A small-molecule ligand and the protein it binds are described below.
Small molecule (SMILES): Nc1ncnc2c1ncn2[C@@H]1O[C@H](CO[P](=O)(O)O[P](=O)(O)NP(=O)(O)O)[C@@H](O)[C@H]1O

Binding-site contacts:
Ligand atom N1 contacts residue VAL67 of chain 2.F at 2.7 Å (h-bond).
Ligand atom O3A contacts residue GLY66 of chain 2.F at 3.1 Å.
Ligand atom N3 contacts residue ALA398 of chain 2.F at 3.5 Å.
Ligand atom C2 contacts residue GLY66 of chain 2.F at 3.3 Å.
Ligand atom N1 contacts residue GLY68 of chain 2.F at 3.3 Å (h-bond).
Ligand atom C2 contacts residue LEU341 of chain 2.F at 3.6 Å (hydrophobic).
Ligand atom O3G contacts residue GLU327 of chain 1.E at 3.2 Å (salt-bridge).
Ligand atom O2B contacts residue VAL67 of chain 2.F at 3.4 Å (h-bond).
Ligand atom O2G contacts residue ASP262 of chain 2.F at 2.7 Å (salt-bridge).
Ligand atom O2G contacts residue SER313 of chain 2.F at 3.5 Å (h-bond).
Ligand atom O1G contacts residue THR65 of chain 2.F at 3.5 Å.
Ligand atom O1A contacts residue GLY68 of chain 2.F at 3.0 Å.
Ligand atom O2A contacts residue THR70 of chain 2.F at 3.1 Å.
Ligand atom O2B contacts residue LYS69 of chain 2.F at 2.9 Å (salt-bridge).
Ligand atom O4' contacts residue ALA398 of chain 2.F at 3.2 Å.
Ligand atom N7 contacts residue ILE24 of chain 2.F at 3.5 Å (h-bond).
Ligand atom O1A contacts residue GLU71 of chain 2.F at 3.4 Å (salt-bridge).
Ligand atom O3A contacts residue ARG399 of chain 2.F at 3.6 Å (salt-bridge).
Ligand atom N3B contacts residue ARG399 of chain 2.F at 3.2 Å (salt-bridge).
Ligand atom N7 contacts residue HIS22 of chain 2.F at 3.5 Å (h-bond).
Ligand atom C5 contacts residue ILE349 of chain 2.F at 3.6 Å (hydrophobic).
Ligand atom O3G contacts residue ASP262 of chain 2.F at 2.6 Å (salt-bridge).
Ligand atom C2 contacts residue VAL67 of chain 2.F at 2.9 Å (hydrophobic).
Ligand atom N1 contacts residue LEU341 of chain 2.F at 3.6 Å.
Ligand atom O1A contacts residue LYS69 of chain 2.F at 3.4 Å (salt-bridge).
Ligand atom C2' contacts residue GLU71 of chain 2.F at 3.2 Å.
Ligand atom C5' contacts residue GLY66 of chain 2.F at 3.7 Å.
Ligand atom C2 contacts residue GLY68 of chain 2.F at 2.9 Å.
Ligand atom O2B contacts residue THR65 of chain 2.F at 3.3 Å.
Ligand atom PB contacts residue GLY66 of chain 2.F at 3.4 Å.
Ligand atom O2B contacts residue GLY66 of chain 2.F at 2.7 Å (h-bond).
Ligand atom N3B contacts residue THR70 of chain 2.F at 3.4 Å (h-bond).
Ligand atom O1B contacts residue LYS69 of chain 2.F at 3.0 Å (salt-bridge).
Ligand atom O1G contacts residue GLU327 of chain 1.E at 3.6 Å.
Ligand atom O1B contacts residue THR70 of chain 2.F at 2.7 Å (h-bond).
Ligand atom N6 contacts residue ILE23 of chain 2.F at 3.2 Å.
Ligand atom O2G contacts residue THR70 of chain 2.F at 3.2 Å (h-bond).
Ligand atom PG contacts residue ASP262 of chain 2.F at 3.5 Å.
Ligand atom C3' contacts residue GLU71 of chain 2.F at 3.6 Å.
Ligand atom N6 contacts residue ILE24 of chain 2.F at 2.7 Å (h-bond).

Sequence of chain 1.E:
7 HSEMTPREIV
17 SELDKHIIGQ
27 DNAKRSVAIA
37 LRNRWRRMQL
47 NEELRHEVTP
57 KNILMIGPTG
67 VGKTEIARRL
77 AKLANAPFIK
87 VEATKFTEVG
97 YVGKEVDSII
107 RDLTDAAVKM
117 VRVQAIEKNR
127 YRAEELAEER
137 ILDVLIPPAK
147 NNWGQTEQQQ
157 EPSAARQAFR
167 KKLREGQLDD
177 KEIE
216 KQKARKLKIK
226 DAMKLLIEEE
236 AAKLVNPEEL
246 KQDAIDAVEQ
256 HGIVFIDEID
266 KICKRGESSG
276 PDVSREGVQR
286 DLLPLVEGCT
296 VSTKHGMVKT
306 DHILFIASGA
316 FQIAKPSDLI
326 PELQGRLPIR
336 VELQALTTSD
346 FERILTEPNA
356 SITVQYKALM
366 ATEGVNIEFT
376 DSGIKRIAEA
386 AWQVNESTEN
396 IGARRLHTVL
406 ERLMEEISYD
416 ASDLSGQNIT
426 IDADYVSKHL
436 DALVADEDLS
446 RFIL

Sequence of chain 2.F:
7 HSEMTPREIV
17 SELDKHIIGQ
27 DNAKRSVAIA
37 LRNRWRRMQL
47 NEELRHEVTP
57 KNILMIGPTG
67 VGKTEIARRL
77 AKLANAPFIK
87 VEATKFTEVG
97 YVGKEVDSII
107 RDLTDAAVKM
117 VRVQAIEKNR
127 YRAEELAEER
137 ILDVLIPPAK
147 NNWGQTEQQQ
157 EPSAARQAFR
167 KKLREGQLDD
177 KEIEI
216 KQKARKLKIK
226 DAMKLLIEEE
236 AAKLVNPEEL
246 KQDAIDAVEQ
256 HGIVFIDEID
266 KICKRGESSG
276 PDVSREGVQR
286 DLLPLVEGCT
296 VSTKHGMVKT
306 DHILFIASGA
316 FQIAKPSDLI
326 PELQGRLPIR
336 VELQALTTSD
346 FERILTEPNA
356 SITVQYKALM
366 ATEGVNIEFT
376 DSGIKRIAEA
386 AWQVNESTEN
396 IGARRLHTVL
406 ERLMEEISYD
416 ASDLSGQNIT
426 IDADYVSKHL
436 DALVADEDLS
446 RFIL